This small molecule binds to this protein.
Small molecule (SMILES): CC(C)(C)c1ccc(C(=O)NCc2ccc(-c3ncnc4[nH]ccc34)cc2)cc1

Sequence of chain 1.A:
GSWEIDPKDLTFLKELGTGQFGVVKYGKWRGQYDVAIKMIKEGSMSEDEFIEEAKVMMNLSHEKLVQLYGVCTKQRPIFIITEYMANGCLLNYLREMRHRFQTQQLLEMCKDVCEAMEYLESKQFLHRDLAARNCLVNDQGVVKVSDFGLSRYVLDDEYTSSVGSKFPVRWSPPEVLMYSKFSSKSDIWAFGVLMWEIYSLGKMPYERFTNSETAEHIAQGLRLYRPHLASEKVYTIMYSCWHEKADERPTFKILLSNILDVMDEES

Binding-site contacts:
Ligand atom N2 contacts residue TYR110 of chain 1.A at 3.6 Å.
Ligand atom C2 contacts residue GLY114 of chain 1.A at 3.6 Å.
Ligand atom C12 contacts residue ASP173 of chain 1.A at 3.5 Å.
Ligand atom C24 contacts residue GLU109 of chain 1.A at 3.5 Å.
Ligand atom O1 contacts residue VAL50 of chain 1.A at 3.9 Å.
Ligand atom C4 contacts residue LEU42 of chain 1.A at 3.8 Å (hydrophobic).
Ligand atom O1 contacts residue LYS64 of chain 1.A at 3.0 Å.
Ligand atom C10 contacts residue VAL50 of chain 1.A at 3.9 Å (hydrophobic).
Ligand atom C9 contacts residue VAL50 of chain 1.A at 3.6 Å (hydrophobic).
Ligand atom N1 contacts residue MET111 of chain 1.A at 3.1 Å (h-bond).
Ligand atom C8 contacts residue LYS64 of chain 1.A at 3.6 Å.
Ligand atom C1 contacts residue LEU42 of chain 1.A at 3.8 Å (hydrophobic).
Ligand atom C10 contacts residue GLY45 of chain 1.A at 3.7 Å.
Ligand atom N4 contacts residue LEU162 of chain 1.A at 3.5 Å.
Ligand atom C8 contacts residue ASP173 of chain 1.A at 3.9 Å.
Ligand atom C14 contacts residue GLN46 of chain 1.A at 3.9 Å.
Ligand atom N2 contacts residue MET111 of chain 1.A at 2.7 Å (h-bond).
Ligand atom C21 contacts residue ASP173 of chain 1.A at 3.5 Å.
Ligand atom C11 contacts residue LYS64 of chain 1.A at 3.8 Å.
Ligand atom N4 contacts residue ALA62 of chain 1.A at 3.7 Å.
Ligand atom C17 contacts residue ASN160 of chain 1.A at 3.8 Å.
Ligand atom C20 contacts residue ASN160 of chain 1.A at 3.4 Å.
Ligand atom C14 contacts residue PHE47 of chain 1.A at 3.5 Å (hydrophobic).
Ligand atom C1 contacts residue MET111 of chain 1.A at 3.5 Å (hydrophobic).
Ligand atom C7 contacts residue LYS64 of chain 1.A at 3.9 Å.
Ligand atom C19 contacts residue SER177 of chain 1.A at 3.5 Å.
Ligand atom C24 contacts residue LEU162 of chain 1.A at 3.5 Å (hydrophobic).
Ligand atom C21 contacts residue ASN160 of chain 1.A at 3.6 Å.
Ligand atom C13 contacts residue PHE47 of chain 1.A at 3.6 Å (hydrophobic).
Ligand atom C24 contacts residue ALA62 of chain 1.A at 3.4 Å (hydrophobic).
Ligand atom N1 contacts residue TYR110 of chain 1.A at 3.8 Å.
Ligand atom C18 contacts residue ASP155 of chain 1.A at 3.9 Å.
Ligand atom C17 contacts residue ASP155 of chain 1.A at 3.6 Å.
Ligand atom N3 contacts residue GLY45 of chain 1.A at 3.7 Å.
Ligand atom C22 contacts residue VAL50 of chain 1.A at 3.6 Å (hydrophobic).
Ligand atom C23 contacts residue VAL50 of chain 1.A at 3.7 Å (hydrophobic).
Ligand atom C11 contacts residue ASP173 of chain 1.A at 3.7 Å.
Ligand atom C18 contacts residue TYR185 of chain 1.A at 3.5 Å (hydrophobic).
Ligand atom C19 contacts residue LEU176 of chain 1.A at 3.6 Å (hydrophobic).
Ligand atom C2 contacts residue MET111 of chain 1.A at 3.7 Å (hydrophobic).